This small molecule binds to this protein.
Small molecule (SMILES): CC(=O)N[C@H]1[C@H](O[C@H]2[C@H](O)[C@@H](NC(C)=O)CO[C@@H]2CO)O[C@H](CO)[C@@H](O)[C@@H]1O

Sequence of chain 1.B:
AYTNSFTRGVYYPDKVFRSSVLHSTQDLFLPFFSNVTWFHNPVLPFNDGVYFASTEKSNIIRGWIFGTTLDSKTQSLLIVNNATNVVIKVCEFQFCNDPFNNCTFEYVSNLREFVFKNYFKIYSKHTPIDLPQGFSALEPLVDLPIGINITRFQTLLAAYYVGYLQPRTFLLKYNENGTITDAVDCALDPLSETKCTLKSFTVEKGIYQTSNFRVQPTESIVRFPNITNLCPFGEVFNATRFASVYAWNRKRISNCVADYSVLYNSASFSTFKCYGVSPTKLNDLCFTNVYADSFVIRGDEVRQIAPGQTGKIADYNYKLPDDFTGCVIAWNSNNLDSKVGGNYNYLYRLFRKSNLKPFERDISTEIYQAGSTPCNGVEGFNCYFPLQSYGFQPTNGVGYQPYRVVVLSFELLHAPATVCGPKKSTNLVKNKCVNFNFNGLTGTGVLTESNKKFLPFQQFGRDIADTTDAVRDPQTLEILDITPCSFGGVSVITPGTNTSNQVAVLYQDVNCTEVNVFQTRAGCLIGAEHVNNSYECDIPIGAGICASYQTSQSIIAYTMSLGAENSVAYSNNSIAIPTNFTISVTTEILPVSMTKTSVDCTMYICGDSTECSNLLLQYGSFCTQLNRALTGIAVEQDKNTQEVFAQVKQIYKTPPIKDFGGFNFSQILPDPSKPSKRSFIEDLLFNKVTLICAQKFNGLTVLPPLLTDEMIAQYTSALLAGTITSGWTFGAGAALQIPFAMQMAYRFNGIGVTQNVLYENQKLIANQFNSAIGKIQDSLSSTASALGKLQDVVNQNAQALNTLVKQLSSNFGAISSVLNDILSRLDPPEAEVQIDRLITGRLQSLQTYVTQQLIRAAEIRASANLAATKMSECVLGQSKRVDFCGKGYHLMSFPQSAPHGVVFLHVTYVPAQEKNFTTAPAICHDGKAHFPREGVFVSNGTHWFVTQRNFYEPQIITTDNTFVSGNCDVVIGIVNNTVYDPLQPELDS

Binding-site contacts:
Ligand atom C8 contacts residue VAL1133 of chain 1.B at 4.4 Å (hydrophobic).
Ligand atom N2 contacts residue ASN1134 of chain 1.B at 2.9 Å (h-bond).
Ligand atom C5 contacts residue ASN1134 of chain 1.B at 3.6 Å.
Ligand atom C4 contacts residue ASN1134 of chain 1.B at 4.2 Å.
Ligand atom C2 contacts residue ASN1134 of chain 1.B at 2.5 Å.
Ligand atom C1 contacts residue ASN1134 of chain 1.B at 1.4 Å.
Ligand atom C7 contacts residue ASN1134 of chain 1.B at 3.2 Å.
Ligand atom O5 contacts residue ASN1134 of chain 1.B at 2.3 Å (h-bond).
Ligand atom C8 contacts residue ILE1132 of chain 1.B at 3.3 Å (hydrophobic).
Ligand atom C3 contacts residue ASN1134 of chain 1.B at 3.8 Å.
Ligand atom C8 contacts residue ASN1134 of chain 1.B at 4.3 Å.
Ligand atom O7 contacts residue ASN1134 of chain 1.B at 3.1 Å (h-bond).